Binding-site contacts:
Ligand atom C5 contacts residue GLY54 of chain 2.A at 4.2 Å.
Ligand atom OAH contacts residue SER102 of chain 2.A at 4.0 Å.
Ligand atom PAS contacts residue SER102 of chain 2.A at 3.9 Å.
Ligand atom C8 contacts residue SER187 of chain 1.A at 3.6 Å.
Ligand atom OAG contacts residue SER100 of chain 2.A at 3.6 Å.
Ligand atom OAH contacts residue TYR101 of chain 2.A at 3.9 Å.
Ligand atom C6 contacts residue LEU53 of chain 2.A at 3.3 Å (hydrophobic).
Ligand atom OAG contacts residue LYS105 of chain 2.A at 3.8 Å.
Ligand atom PAS contacts residue TYR101 of chain 2.A at 3.5 Å.
Ligand atom C8 contacts residue SER188 of chain 1.A at 3.9 Å.
Ligand atom PAS contacts residue SER56 of chain 2.A at 4.0 Å.
Ligand atom PAS contacts residue SER100 of chain 2.A at 3.5 Å.
Ligand atom N2 contacts residue THR191 of chain 1.A at 4.0 Å.
Ligand atom OAC contacts residue SER56 of chain 2.A at 2.6 Å (h-bond).
Ligand atom OAC contacts residue SER102 of chain 2.A at 4.2 Å.
Ligand atom C1 contacts residue HIS81 of chain 4.A at 3.4 Å.
Ligand atom OAG contacts residue TYR101 of chain 2.A at 3.4 Å (h-bond).
Ligand atom C5 contacts residue LEU53 of chain 2.A at 3.8 Å (hydrophobic).
Ligand atom C8 contacts residue THR85 of chain 4.A at 4.0 Å.
Ligand atom O1 contacts residue THR191 of chain 1.A at 3.5 Å.
Ligand atom O4 contacts residue GLY55 of chain 2.A at 3.3 Å (h-bond).
Ligand atom O4 contacts residue GLY54 of chain 2.A at 3.9 Å.
Ligand atom C7 contacts residue THR191 of chain 1.A at 3.5 Å.
Ligand atom O1 contacts residue HIS81 of chain 4.A at 2.7 Å (h-bond).
Ligand atom OAG contacts residue SER102 of chain 2.A at 2.7 Å (h-bond).
Ligand atom O1 contacts residue LYS105 of chain 2.A at 2.9 Å (salt-bridge).
Ligand atom O7 contacts residue THR191 of chain 1.A at 3.5 Å (h-bond).
Ligand atom O5 contacts residue HIS81 of chain 4.A at 3.9 Å.
Ligand atom O5 contacts residue LYS105 of chain 2.A at 3.2 Å (salt-bridge).
Ligand atom C8 contacts residue THR191 of chain 1.A at 3.5 Å.
Ligand atom C6 contacts residue LYS105 of chain 2.A at 4.1 Å.
Ligand atom O6 contacts residue LYS105 of chain 2.A at 3.4 Å.
Ligand atom OAH contacts residue LYS105 of chain 2.A at 3.2 Å.
Ligand atom OAH contacts residue SER100 of chain 2.A at 2.6 Å (h-bond).
Ligand atom C1 contacts residue LYS105 of chain 2.A at 3.6 Å.
Ligand atom O4 contacts residue LEU53 of chain 2.A at 4.0 Å.
Ligand atom OAC contacts residue TYR101 of chain 2.A at 2.8 Å (h-bond).
Ligand atom PAS contacts residue LYS105 of chain 2.A at 4.0 Å.
Ligand atom OAC contacts residue SER100 of chain 2.A at 3.6 Å.
Ligand atom C2 contacts residue LYS105 of chain 2.A at 4.1 Å.

The protein below binds the small molecule below.
Small molecule (SMILES): CC(=O)N[C@@H]1[C@@H](O)[C@H](O)[C@@H](COP(=O)(O)O)O[C@H]1O

Sequence of chain 1.A:
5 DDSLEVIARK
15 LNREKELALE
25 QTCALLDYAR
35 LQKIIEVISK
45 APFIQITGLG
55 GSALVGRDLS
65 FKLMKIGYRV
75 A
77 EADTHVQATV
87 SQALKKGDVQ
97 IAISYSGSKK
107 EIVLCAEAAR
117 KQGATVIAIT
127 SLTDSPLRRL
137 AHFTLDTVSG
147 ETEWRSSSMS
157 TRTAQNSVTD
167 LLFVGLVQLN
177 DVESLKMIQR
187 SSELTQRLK

Sequence of chain 4.A:
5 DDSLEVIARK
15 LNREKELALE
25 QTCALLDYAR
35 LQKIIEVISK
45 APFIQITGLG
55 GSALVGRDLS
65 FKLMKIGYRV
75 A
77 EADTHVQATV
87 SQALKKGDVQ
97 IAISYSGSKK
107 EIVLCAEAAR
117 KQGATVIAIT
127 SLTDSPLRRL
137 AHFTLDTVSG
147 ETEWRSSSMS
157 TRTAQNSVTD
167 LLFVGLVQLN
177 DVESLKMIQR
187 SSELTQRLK

Sequence of chain 2.A:
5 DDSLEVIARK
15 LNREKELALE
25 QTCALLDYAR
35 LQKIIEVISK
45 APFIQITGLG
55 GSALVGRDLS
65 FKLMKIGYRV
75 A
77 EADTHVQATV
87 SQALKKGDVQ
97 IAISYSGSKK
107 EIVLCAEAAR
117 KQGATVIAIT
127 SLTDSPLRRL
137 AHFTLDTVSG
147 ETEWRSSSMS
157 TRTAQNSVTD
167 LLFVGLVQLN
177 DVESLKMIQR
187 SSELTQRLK